The small molecule below binds the protein below.
Small molecule (SMILES): OC[C@H]1O[C@@H](O[C@H]2[C@H](O)[C@@H](O)[C@@H](O)O[C@@H]2CO)[C@H](O)[C@@H](O)[C@H]1O

Sequence of chain 1.D:
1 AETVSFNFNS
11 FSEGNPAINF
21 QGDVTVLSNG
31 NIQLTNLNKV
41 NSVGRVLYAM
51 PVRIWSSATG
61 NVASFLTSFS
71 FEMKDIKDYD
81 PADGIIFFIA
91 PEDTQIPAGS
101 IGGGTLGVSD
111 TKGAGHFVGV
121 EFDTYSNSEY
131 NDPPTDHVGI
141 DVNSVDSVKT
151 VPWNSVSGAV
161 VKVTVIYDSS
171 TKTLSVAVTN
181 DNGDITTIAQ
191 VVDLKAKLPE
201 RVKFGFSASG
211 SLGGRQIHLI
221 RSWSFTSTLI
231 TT

Binding-site contacts:
Ligand atom C4 contacts residue SER211 of chain 1.D at 3.9 Å.
Ligand atom C4 contacts residue TYR125 of chain 1.D at 3.6 Å (hydrophobic).
Ligand atom O3 contacts residue SER211 of chain 1.D at 2.8 Å (h-bond).
Ligand atom C4 contacts residue ASP83 of chain 1.D at 3.2 Å.
Ligand atom C6 contacts residue ASP80 of chain 1.D at 3.8 Å.
Ligand atom O6 contacts residue ASP80 of chain 1.D at 3.1 Å (salt-bridge).
Ligand atom C6 contacts residue TYR125 of chain 1.D at 3.5 Å (hydrophobic).
Ligand atom C1 contacts residue SER211 of chain 1.D at 3.8 Å.
Ligand atom C3 contacts residue ASN127 of chain 1.D at 3.4 Å.
Ligand atom O3 contacts residue GLY104 of chain 1.D at 3.0 Å (h-bond).
Ligand atom O6 contacts residue TYR125 of chain 1.D at 3.6 Å.
Ligand atom O4 contacts residue ASP83 of chain 1.D at 2.8 Å (salt-bridge).
Ligand atom O4 contacts residue GLY214 of chain 1.D at 3.9 Å.
Ligand atom O3 contacts residue GLY213 of chain 1.D at 2.8 Å (h-bond).
Ligand atom O4 contacts residue SER211 of chain 1.D at 2.9 Å (h-bond).
Ligand atom C5 contacts residue SER211 of chain 1.D at 3.8 Å.
Ligand atom O3 contacts residue TYR125 of chain 1.D at 4.0 Å.
Ligand atom O4 contacts residue SER211 of chain 1.D at 3.8 Å.
Ligand atom O2 contacts residue GLY213 of chain 1.D at 3.5 Å (h-bond).
Ligand atom C3 contacts residue ASP83 of chain 1.D at 3.4 Å.
Ligand atom O3 contacts residue GLY214 of chain 1.D at 3.7 Å.
Ligand atom O2 contacts residue GLU129 of chain 1.D at 4.1 Å.
Ligand atom C3 contacts residue GLY213 of chain 1.D at 3.9 Å.
Ligand atom C5 contacts residue TYR125 of chain 1.D at 3.5 Å (hydrophobic).
Ligand atom O3 contacts residue ASN127 of chain 1.D at 2.9 Å (h-bond).
Ligand atom C3 contacts residue LEU212 of chain 1.D at 4.1 Å (hydrophobic).
Ligand atom O3 contacts residue LEU212 of chain 1.D at 3.6 Å.
Ligand atom C2 contacts residue ASN127 of chain 1.D at 4.1 Å.
Ligand atom C2 contacts residue GLY213 of chain 1.D at 4.1 Å.
Ligand atom C6 contacts residue SER211 of chain 1.D at 3.9 Å.
Ligand atom O2 contacts residue LEU212 of chain 1.D at 3.1 Å.
Ligand atom O5 contacts residue SER211 of chain 1.D at 3.0 Å (h-bond).
Ligand atom C3 contacts residue SER211 of chain 1.D at 3.8 Å.
Ligand atom C3 contacts residue TYR125 of chain 1.D at 3.6 Å (hydrophobic).
Ligand atom O2 contacts residue ASN127 of chain 1.D at 3.6 Å.
Ligand atom C6 contacts residue GLY214 of chain 1.D at 3.6 Å.
Ligand atom O3 contacts residue ASP83 of chain 1.D at 2.4 Å (salt-bridge).
Ligand atom C2 contacts residue SER211 of chain 1.D at 3.8 Å.
Ligand atom O4 contacts residue ALA82 of chain 1.D at 3.6 Å.
Ligand atom O3 contacts residue GLY103 of chain 1.D at 3.5 Å.